Binding-site contacts:
Ligand atom C5 contacts residue ASN12 of chain 48.G at 4.1 Å.
Ligand atom O7 contacts residue ASN12 of chain 48.G at 3.6 Å.
Ligand atom N2 contacts residue ASN12 of chain 48.G at 3.8 Å.
Ligand atom O5 contacts residue ASN12 of chain 48.G at 2.7 Å (h-bond).
Ligand atom C2 contacts residue ASN12 of chain 48.G at 3.3 Å.
Ligand atom C7 contacts residue ASN12 of chain 48.G at 3.9 Å.
Ligand atom C1 contacts residue ASN12 of chain 48.G at 2.2 Å.

This small molecule binds to this protein.
Small molecule (SMILES): CC(=O)N[C@H]1[C@H](O[C@H]2[C@H](O)[C@@H](NC(C)=O)CO[C@@H]2CO)O[C@H](CO)[C@@H](O)[C@@H]1O

Sequence of chain 48.G:
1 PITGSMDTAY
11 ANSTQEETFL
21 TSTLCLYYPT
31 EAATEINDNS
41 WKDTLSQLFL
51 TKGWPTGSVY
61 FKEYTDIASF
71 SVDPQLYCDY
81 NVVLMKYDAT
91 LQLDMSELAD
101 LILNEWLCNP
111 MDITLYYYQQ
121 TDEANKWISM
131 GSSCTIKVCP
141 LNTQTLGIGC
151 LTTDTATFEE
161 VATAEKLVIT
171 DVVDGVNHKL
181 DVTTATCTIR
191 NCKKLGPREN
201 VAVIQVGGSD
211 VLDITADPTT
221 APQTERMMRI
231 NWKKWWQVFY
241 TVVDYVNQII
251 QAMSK